Binding-site contacts:
Ligand atom O74 contacts residue THR219 of chain 1.F at 3.6 Å.
Ligand atom C11 contacts residue LYS174 of chain 1.F at 3.4 Å.
Ligand atom C62 contacts residue ILE355 of chain 1.B at 3.5 Å (hydrophobic).
Ligand atom C54 contacts residue PRO220 of chain 1.F at 3.7 Å (hydrophobic).
Ligand atom C55 contacts residue VAL175 of chain 1.F at 3.4 Å (hydrophobic).
Ligand atom C71 contacts residue PRO220 of chain 1.F at 3.6 Å (hydrophobic).
Ligand atom C71 contacts residue THR221 of chain 1.F at 3.4 Å.
Ligand atom C17 contacts residue TYR208 of chain 1.F at 3.4 Å (hydrophobic).
Ligand atom C63 contacts residue VAL353 of chain 1.B at 3.3 Å (hydrophobic).
Ligand atom N66 contacts residue ASN329 of chain 1.B at 3.0 Å (h-bond).
Ligand atom C8 contacts residue PHE351 of chain 1.B at 3.1 Å (hydrophobic).
Ligand atom C7 contacts residue PHE351 of chain 1.B at 3.3 Å (hydrophobic).
Ligand atom C60 contacts residue PRO325 of chain 1.B at 3.6 Å (hydrophobic).
Ligand atom C71 contacts residue LEU225 of chain 1.F at 3.5 Å (hydrophobic).
Ligand atom C33 contacts residue THR218 of chain 1.F at 3.6 Å.
Ligand atom C18 contacts residue LYS174 of chain 1.F at 3.5 Å.
Ligand atom C62 contacts residue VAL353 of chain 1.B at 3.7 Å (hydrophobic).
Ligand atom N1 contacts residue LYS174 of chain 1.F at 3.5 Å (salt-bridge).
Ligand atom C10 contacts residue PRO173 of chain 1.F at 3.5 Å (hydrophobic).
Ligand atom C20 contacts residue ASN329 of chain 1.B at 3.2 Å.
Ligand atom C21 contacts residue ASN329 of chain 1.B at 3.4 Å.
Ligand atom C76 contacts residue LYS326 of chain 1.B at 3.6 Å.
Ligand atom C71 contacts residue TYR222 of chain 1.F at 3.6 Å (hydrophobic).
Ligand atom C69 contacts residue VAL175 of chain 1.F at 3.4 Å (hydrophobic).
Ligand atom C64 contacts residue PRO325 of chain 1.B at 3.6 Å (hydrophobic).
Ligand atom O72 contacts residue PRO220 of chain 1.F at 2.8 Å (h-bond).
Ligand atom C67 contacts residue PRO325 of chain 1.B at 3.7 Å (hydrophobic).
Ligand atom C16 contacts residue ASN329 of chain 1.B at 3.4 Å.
Ligand atom N56 contacts residue VAL175 of chain 1.F at 3.4 Å (h-bond).
Ligand atom N66 contacts residue PRO325 of chain 1.B at 3.4 Å.
Ligand atom O75 contacts residue ASN329 of chain 1.B at 3.1 Å (h-bond).
Ligand atom C65 contacts residue PRO325 of chain 1.B at 3.3 Å (hydrophobic).
Ligand atom C17 contacts residue ASN329 of chain 1.B at 3.5 Å.
Ligand atom C11 contacts residue PRO173 of chain 1.F at 3.5 Å (hydrophobic).
Ligand atom O31 contacts residue ASN329 of chain 1.B at 3.6 Å.
Ligand atom C65 contacts residue ASN329 of chain 1.B at 3.6 Å.
Ligand atom C33 contacts residue TYR208 of chain 1.F at 3.3 Å (hydrophobic).
Ligand atom C22 contacts residue TYR208 of chain 1.F at 3.6 Å (hydrophobic).
Ligand atom C76 contacts residue PRO325 of chain 1.B at 3.7 Å (hydrophobic).
Ligand atom C33 contacts residue PHE212 of chain 1.F at 3.5 Å (hydrophobic).

Sequence of chain 1.F:
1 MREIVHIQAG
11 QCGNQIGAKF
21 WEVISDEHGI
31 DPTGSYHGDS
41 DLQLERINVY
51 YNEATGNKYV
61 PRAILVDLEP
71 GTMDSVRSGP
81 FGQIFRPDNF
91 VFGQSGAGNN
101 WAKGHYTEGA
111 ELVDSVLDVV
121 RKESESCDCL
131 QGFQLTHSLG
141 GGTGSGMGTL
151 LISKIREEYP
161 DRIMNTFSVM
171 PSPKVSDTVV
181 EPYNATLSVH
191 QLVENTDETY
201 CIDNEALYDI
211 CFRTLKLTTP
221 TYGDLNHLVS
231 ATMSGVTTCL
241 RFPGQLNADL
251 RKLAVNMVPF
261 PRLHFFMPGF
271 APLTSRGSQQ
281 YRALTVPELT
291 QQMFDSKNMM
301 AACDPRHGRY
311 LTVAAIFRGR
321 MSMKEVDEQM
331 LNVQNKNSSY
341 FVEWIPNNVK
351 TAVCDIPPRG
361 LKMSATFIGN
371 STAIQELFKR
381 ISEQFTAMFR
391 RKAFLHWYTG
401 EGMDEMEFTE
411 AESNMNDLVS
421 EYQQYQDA

Sequence of chain 1.B:
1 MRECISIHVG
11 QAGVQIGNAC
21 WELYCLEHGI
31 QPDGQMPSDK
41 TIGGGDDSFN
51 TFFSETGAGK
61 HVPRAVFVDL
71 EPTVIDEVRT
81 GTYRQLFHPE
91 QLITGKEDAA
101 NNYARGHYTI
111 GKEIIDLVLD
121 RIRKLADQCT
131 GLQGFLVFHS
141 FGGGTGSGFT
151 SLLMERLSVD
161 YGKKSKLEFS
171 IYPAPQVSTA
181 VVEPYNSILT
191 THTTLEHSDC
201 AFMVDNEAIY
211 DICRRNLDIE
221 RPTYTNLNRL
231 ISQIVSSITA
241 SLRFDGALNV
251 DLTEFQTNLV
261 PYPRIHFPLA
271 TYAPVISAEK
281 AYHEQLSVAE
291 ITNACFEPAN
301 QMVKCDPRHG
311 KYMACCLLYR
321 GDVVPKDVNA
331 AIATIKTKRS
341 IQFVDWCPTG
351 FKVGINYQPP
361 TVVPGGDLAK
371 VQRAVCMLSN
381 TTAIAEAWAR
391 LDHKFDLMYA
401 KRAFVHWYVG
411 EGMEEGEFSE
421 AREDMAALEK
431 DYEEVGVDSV

This small molecule binds to this protein.
Small molecule (SMILES): CC[C@]1(O)C[C@@H]2C[N@@](CCc3c([nH]c4ccccc34)[C@@](C(=O)OC)(c3cc4c(cc3OC)N(C)[C@H]3[C@@](O)(C(=O)OC)[C@H](OC(C)=O)[C@]5(CC)C=CCN6CC[C@]43[C@@H]65)C2)C1